Sequence of chain 1.C:
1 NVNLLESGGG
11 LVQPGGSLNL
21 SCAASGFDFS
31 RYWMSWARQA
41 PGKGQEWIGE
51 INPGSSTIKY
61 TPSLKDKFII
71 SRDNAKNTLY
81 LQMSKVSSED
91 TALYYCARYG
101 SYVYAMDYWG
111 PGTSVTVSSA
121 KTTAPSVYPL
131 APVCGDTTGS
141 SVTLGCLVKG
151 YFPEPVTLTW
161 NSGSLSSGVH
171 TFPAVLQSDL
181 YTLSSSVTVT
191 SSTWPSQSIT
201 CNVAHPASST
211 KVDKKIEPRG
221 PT

Binding-site contacts:
Ligand atom C8 contacts residue SER17 of chain 1.C at 3.4 Å.
Ligand atom O7 contacts residue ASN19 of chain 1.C at 3.3 Å (h-bond).
Ligand atom C8 contacts residue LEU18 of chain 1.C at 4.0 Å (hydrophobic).
Ligand atom C2 contacts residue ASN19 of chain 1.C at 2.5 Å.
Ligand atom C7 contacts residue ASN19 of chain 1.C at 3.4 Å.
Ligand atom C3 contacts residue ASN19 of chain 1.C at 3.8 Å.
Ligand atom C5 contacts residue GLN82 of chain 1.C at 4.3 Å.
Ligand atom C1 contacts residue ASN19 of chain 1.C at 1.4 Å.
Ligand atom C4 contacts residue ASN19 of chain 1.C at 4.2 Å.
Ligand atom N2 contacts residue ASN19 of chain 1.C at 3.0 Å (h-bond).
Ligand atom O5 contacts residue GLN82 of chain 1.C at 4.3 Å.
Ligand atom O5 contacts residue ASN19 of chain 1.C at 2.4 Å (h-bond).
Ligand atom C6 contacts residue GLN82 of chain 1.C at 4.3 Å.
Ligand atom C5 contacts residue ASN19 of chain 1.C at 3.7 Å.
Ligand atom O6 contacts residue GLN82 of chain 1.C at 4.3 Å.

This protein binds this small molecule.
Small molecule (SMILES): CC(=O)N[C@@H]1[C@@H](O)[C@H](O)[C@@H](CO)O[C@H]1O